The small molecule below binds the protein below.
Small molecule (SMILES): CS(=O)(=O)Nc1ccc(CN)cc1

Binding-site contacts:
Ligand atom S1 contacts residue PRO302 of chain 1.A at 4.1 Å.
Ligand atom N1 contacts residue GLN258 of chain 1.A at 3.5 Å.
Ligand atom C4 contacts residue PRO302 of chain 1.A at 3.9 Å (hydrophobic).
Ligand atom C7 contacts residue GLN258 of chain 1.A at 3.1 Å.
Ligand atom C2 contacts residue GLN258 of chain 1.A at 3.7 Å.
Ligand atom C3 contacts residue LEU300 of chain 1.A at 3.9 Å (hydrophobic).
Ligand atom O1 contacts residue PRO302 of chain 1.A at 3.7 Å.
Ligand atom C6 contacts residue ARG261 of chain 1.A at 3.5 Å.
Ligand atom S1 contacts residue GLN258 of chain 1.A at 4.3 Å.
Ligand atom C6 contacts residue GLN258 of chain 1.A at 3.8 Å.
Ligand atom C5 contacts residue ARG261 of chain 1.A at 4.5 Å.
Ligand atom C1 contacts residue PRO302 of chain 1.A at 4.2 Å (hydrophobic).
Ligand atom C1 contacts residue ARG262 of chain 1.A at 4.2 Å.
Ligand atom O2 contacts residue GLN258 of chain 1.A at 3.5 Å (h-bond).
Ligand atom N1 contacts residue PRO302 of chain 1.A at 3.7 Å.
Ligand atom C4 contacts residue LEU300 of chain 1.A at 3.1 Å (hydrophobic).
Ligand atom C2 contacts residue PRO302 of chain 1.A at 3.9 Å (hydrophobic).
Ligand atom C3 contacts residue PRO302 of chain 1.A at 3.5 Å (hydrophobic).
Ligand atom C5 contacts residue LEU300 of chain 1.A at 3.9 Å (hydrophobic).
Ligand atom O2 contacts residue ASN259 of chain 1.A at 4.1 Å.
Ligand atom C3 contacts residue GLN258 of chain 1.A at 4.4 Å.
Ligand atom C2 contacts residue ARG261 of chain 1.A at 4.2 Å.
Ligand atom C8 contacts residue LEU300 of chain 1.A at 4.0 Å (hydrophobic).
Ligand atom C1 contacts residue ARG261 of chain 1.A at 3.1 Å.
Ligand atom C7 contacts residue ARG261 of chain 1.A at 3.5 Å.

Sequence of chain 1.A:
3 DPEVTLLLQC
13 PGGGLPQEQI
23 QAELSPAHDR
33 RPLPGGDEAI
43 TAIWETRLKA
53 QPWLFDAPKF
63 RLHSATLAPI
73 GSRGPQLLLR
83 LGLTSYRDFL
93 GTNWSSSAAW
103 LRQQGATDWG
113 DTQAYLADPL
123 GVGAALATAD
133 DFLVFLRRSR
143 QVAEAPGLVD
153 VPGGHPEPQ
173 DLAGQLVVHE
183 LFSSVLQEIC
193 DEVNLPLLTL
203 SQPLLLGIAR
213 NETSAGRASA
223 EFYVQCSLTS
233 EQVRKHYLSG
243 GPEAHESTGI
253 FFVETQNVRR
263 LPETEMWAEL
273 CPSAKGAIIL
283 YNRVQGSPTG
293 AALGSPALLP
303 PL